Sequence of chain 2.A:
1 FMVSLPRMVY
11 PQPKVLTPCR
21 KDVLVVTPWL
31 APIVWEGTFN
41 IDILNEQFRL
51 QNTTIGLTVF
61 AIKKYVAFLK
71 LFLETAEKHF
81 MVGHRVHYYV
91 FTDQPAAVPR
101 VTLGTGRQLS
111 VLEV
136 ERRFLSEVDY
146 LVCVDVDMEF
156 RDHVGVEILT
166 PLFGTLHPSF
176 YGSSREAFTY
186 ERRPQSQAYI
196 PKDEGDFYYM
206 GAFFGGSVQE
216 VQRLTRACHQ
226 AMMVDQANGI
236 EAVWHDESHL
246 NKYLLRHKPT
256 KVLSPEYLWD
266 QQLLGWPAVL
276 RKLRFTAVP

Binding-site contacts:
Ligand atom C8 contacts residue SER174 of chain 2.A at 3.8 Å.
Ligand atom O3 contacts residue MET205 of chain 2.A at 3.8 Å.
Ligand atom C4 contacts residue TRP239 of chain 2.A at 3.7 Å (hydrophobic).
Ligand atom C6 contacts residue HIS172 of chain 2.A at 4.1 Å.
Ligand atom C6 contacts residue GLU242 of chain 2.A at 3.2 Å.
Ligand atom O6 contacts residue PHE175 of chain 2.A at 3.7 Å.
Ligand atom O4 contacts residue MET205 of chain 2.A at 3.7 Å.
Ligand atom C2 contacts residue HIS172 of chain 2.A at 3.9 Å.
Ligand atom C5 contacts residue HIS172 of chain 2.A at 4.0 Å.
Ligand atom C6 contacts residue SER174 of chain 2.A at 4.0 Å.
Ligand atom C7 contacts residue PHE175 of chain 2.A at 4.0 Å (hydrophobic).
Ligand atom C6 contacts residue TRP239 of chain 2.A at 3.4 Å (hydrophobic).
Ligand atom O4 contacts residue ASP265 of chain 2.A at 2.6 Å (salt-bridge).
Ligand atom C3 contacts residue TRP239 of chain 2.A at 3.9 Å (hydrophobic).
Ligand atom C4 contacts residue GLU242 of chain 2.A at 3.4 Å.
Ligand atom O7 contacts residue PHE175 of chain 2.A at 3.7 Å.
Ligand atom O5 contacts residue MET205 of chain 2.A at 3.0 Å.
Ligand atom C6 contacts residue TYR203 of chain 2.A at 3.6 Å (hydrophobic).
Ligand atom O3 contacts residue PHE175 of chain 2.A at 3.4 Å.
Ligand atom C5 contacts residue TRP239 of chain 2.A at 3.6 Å (hydrophobic).
Ligand atom C4 contacts residue HIS172 of chain 2.A at 4.0 Å.
Ligand atom C3 contacts residue SER174 of chain 2.A at 3.9 Å.
Ligand atom O4 contacts residue HIS172 of chain 2.A at 4.0 Å.
Ligand atom C6 contacts residue LEU268 of chain 2.A at 4.1 Å (hydrophobic).
Ligand atom N2 contacts residue SER174 of chain 2.A at 4.0 Å.
Ligand atom O6 contacts residue THR184 of chain 2.A at 2.6 Å (h-bond).
Ligand atom C8 contacts residue PHE175 of chain 2.A at 4.2 Å (hydrophobic).
Ligand atom C2 contacts residue MET205 of chain 2.A at 4.0 Å (hydrophobic).
Ligand atom O4 contacts residue HIS172 of chain 2.A at 2.9 Å (h-bond).
Ligand atom C1 contacts residue HIS172 of chain 2.A at 4.0 Å.
Ligand atom C1 contacts residue MET205 of chain 2.A at 3.7 Å (hydrophobic).
Ligand atom O4 contacts residue GLU242 of chain 2.A at 2.8 Å (salt-bridge).
Ligand atom C4 contacts residue ASP265 of chain 2.A at 3.4 Å.
Ligand atom C6 contacts residue HIS172 of chain 2.A at 4.1 Å.
Ligand atom O3 contacts residue ASP265 of chain 2.A at 4.0 Å.
Ligand atom C4 contacts residue LEU268 of chain 2.A at 4.1 Å (hydrophobic).
Ligand atom O6 contacts residue TRP239 of chain 2.A at 3.2 Å (h-bond).
Ligand atom C6 contacts residue THR184 of chain 2.A at 3.5 Å.
Ligand atom C5 contacts residue GLU242 of chain 2.A at 3.9 Å.
Ligand atom O5 contacts residue HIS172 of chain 2.A at 3.3 Å (h-bond).

A protein and the small-molecule ligand that binds it are described below.
Small molecule (SMILES): CC(=O)N[C@@H]1[C@@H](O)[C@H](O[C@@H]2O[C@H](CO)[C@H](O)[C@H](O)[C@H]2O[C@@H]2O[C@@H](C)[C@@H](O)[C@@H](O)[C@@H]2O)[C@@H](CO)O[C@H]1O